Sequence of chain 1.A:
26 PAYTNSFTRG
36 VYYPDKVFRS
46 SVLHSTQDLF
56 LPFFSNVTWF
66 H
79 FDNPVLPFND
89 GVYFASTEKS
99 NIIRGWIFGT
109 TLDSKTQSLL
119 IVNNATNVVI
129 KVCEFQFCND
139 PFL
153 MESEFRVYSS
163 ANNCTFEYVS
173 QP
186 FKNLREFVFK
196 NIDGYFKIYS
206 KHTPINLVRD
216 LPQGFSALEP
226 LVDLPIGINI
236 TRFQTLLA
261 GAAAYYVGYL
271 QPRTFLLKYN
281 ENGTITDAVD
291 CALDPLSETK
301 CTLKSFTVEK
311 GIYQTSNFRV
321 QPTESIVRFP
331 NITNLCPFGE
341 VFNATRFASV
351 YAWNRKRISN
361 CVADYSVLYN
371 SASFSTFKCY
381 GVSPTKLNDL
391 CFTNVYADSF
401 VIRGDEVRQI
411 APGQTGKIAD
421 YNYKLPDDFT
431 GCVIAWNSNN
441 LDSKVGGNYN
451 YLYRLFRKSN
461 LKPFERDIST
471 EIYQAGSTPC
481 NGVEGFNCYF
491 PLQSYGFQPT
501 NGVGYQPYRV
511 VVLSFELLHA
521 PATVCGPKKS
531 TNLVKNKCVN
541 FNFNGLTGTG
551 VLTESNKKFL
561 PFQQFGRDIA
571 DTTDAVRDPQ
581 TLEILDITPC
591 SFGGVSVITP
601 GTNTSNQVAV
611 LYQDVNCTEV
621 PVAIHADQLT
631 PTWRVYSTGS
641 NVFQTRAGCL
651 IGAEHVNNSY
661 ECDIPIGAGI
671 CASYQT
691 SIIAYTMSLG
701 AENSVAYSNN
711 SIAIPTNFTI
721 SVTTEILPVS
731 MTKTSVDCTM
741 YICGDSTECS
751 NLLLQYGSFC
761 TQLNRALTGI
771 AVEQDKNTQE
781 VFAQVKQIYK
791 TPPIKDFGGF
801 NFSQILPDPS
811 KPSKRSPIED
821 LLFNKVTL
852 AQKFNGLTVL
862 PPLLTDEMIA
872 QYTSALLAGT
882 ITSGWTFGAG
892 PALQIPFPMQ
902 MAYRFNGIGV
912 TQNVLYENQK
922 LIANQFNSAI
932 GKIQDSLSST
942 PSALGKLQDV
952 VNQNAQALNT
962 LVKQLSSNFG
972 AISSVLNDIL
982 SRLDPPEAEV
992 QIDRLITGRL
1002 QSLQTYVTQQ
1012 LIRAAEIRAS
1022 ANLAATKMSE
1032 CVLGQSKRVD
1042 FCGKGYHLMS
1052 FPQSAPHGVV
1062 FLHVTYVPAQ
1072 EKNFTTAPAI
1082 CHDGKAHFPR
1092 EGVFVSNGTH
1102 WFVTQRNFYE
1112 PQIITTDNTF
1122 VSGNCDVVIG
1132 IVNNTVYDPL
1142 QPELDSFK

Binding-site contacts:
Ligand atom O7 contacts residue SER803 of chain 1.A at 2.6 Å (h-bond).
Ligand atom C3 contacts residue ASN801 of chain 1.A at 3.8 Å.
Ligand atom C1 contacts residue SER803 of chain 1.A at 4.1 Å.
Ligand atom C7 contacts residue ASN801 of chain 1.A at 3.3 Å.
Ligand atom C8 contacts residue ASN801 of chain 1.A at 3.1 Å.
Ligand atom O5 contacts residue ASN801 of chain 1.A at 2.4 Å (h-bond).
Ligand atom C2 contacts residue ASN801 of chain 1.A at 2.5 Å.
Ligand atom C8 contacts residue SER803 of chain 1.A at 3.8 Å.
Ligand atom C8 contacts residue LYS795 of chain 1.A at 4.5 Å.
Ligand atom N2 contacts residue SER803 of chain 1.A at 4.5 Å.
Ligand atom O7 contacts residue ASN801 of chain 1.A at 3.8 Å.
Ligand atom N2 contacts residue ASN801 of chain 1.A at 2.9 Å (h-bond).
Ligand atom C5 contacts residue ASN801 of chain 1.A at 3.7 Å.
Ligand atom C1 contacts residue ASN801 of chain 1.A at 1.4 Å.
Ligand atom C4 contacts residue ASN801 of chain 1.A at 4.2 Å.
Ligand atom C7 contacts residue SER803 of chain 1.A at 3.4 Å.

This small molecule binds to this protein.
Small molecule (SMILES): CC(=O)N[C@@H]1[C@@H](O)[C@H](O)[C@@H](CO)O[C@H]1O